A small-molecule ligand and the protein it binds are described below.
Small molecule (SMILES): N[C@@H](Cc1ccccc1)C(=O)O

Binding-site contacts:
Ligand atom CB contacts residue GLU41 of chain 2.E at 3.9 Å.
Ligand atom CA contacts residue LEU44 of chain 2.E at 3.6 Å (hydrophobic).
Ligand atom CB contacts residue TYR1 of chain 2.O at 3.1 Å (hydrophobic).
Ligand atom CZ contacts residue PRO47 of chain 2.E at 3.3 Å (hydrophobic).
Ligand atom CD1 contacts residue TYR1 of chain 2.O at 3.6 Å (hydrophobic).
Ligand atom N contacts residue ARG2 of chain 2.E at 3.9 Å.
Ligand atom N contacts residue LEU44 of chain 2.E at 2.7 Å (h-bond).
Ligand atom CE1 contacts residue TYR1 of chain 2.O at 4.2 Å (hydrophobic).
Ligand atom CD2 contacts residue PRO45 of chain 2.E at 3.4 Å (hydrophobic).
Ligand atom O contacts residue TYR1 of chain 2.O at 2.3 Å (h-bond).
Ligand atom N contacts residue PRO47 of chain 2.E at 4.3 Å.
Ligand atom CB contacts residue ASN42 of chain 2.E at 4.4 Å.
Ligand atom CD2 contacts residue PRO47 of chain 2.E at 3.8 Å (hydrophobic).
Ligand atom CE2 contacts residue PRO45 of chain 2.E at 3.2 Å (hydrophobic).
Ligand atom N contacts residue TYR1 of chain 2.O at 3.7 Å.
Ligand atom C contacts residue TYR1 of chain 2.O at 1.3 Å (hydrophobic).
Ligand atom O contacts residue GLU41 of chain 2.E at 3.8 Å.
Ligand atom CG contacts residue TYR1 of chain 2.O at 3.7 Å (hydrophobic).
Ligand atom O contacts residue CYS48 of chain 2.E at 2.9 Å (h-bond).
Ligand atom CB contacts residue LEU44 of chain 2.E at 3.6 Å (hydrophobic).
Ligand atom CG contacts residue LEU44 of chain 2.E at 4.1 Å (hydrophobic).
Ligand atom CD1 contacts residue PRO47 of chain 2.E at 4.3 Å (hydrophobic).
Ligand atom CE2 contacts residue PRO47 of chain 2.E at 3.3 Å (hydrophobic).
Ligand atom CD2 contacts residue LEU44 of chain 2.E at 3.6 Å (hydrophobic).
Ligand atom CA contacts residue GLU41 of chain 2.E at 3.0 Å.
Ligand atom C contacts residue PRO47 of chain 2.E at 4.3 Å (hydrophobic).
Ligand atom O contacts residue PRO47 of chain 2.E at 3.3 Å.
Ligand atom C contacts residue CYS48 of chain 2.E at 4.2 Å (hydrophobic).
Ligand atom CD2 contacts residue SER46 of chain 2.E at 3.5 Å.
Ligand atom O contacts residue SER46 of chain 2.E at 3.6 Å.
Ligand atom C contacts residue SER46 of chain 2.E at 4.3 Å.
Ligand atom CA contacts residue TYR1 of chain 2.O at 2.4 Å (hydrophobic).
Ligand atom CA contacts residue SER46 of chain 2.E at 4.0 Å.
Ligand atom CG contacts residue SER46 of chain 2.E at 4.2 Å.
Ligand atom CG contacts residue PRO47 of chain 2.E at 4.2 Å (hydrophobic).
Ligand atom C contacts residue GLU41 of chain 2.E at 3.9 Å.
Ligand atom CE1 contacts residue PRO47 of chain 2.E at 3.7 Å (hydrophobic).
Ligand atom CE2 contacts residue SER46 of chain 2.E at 3.6 Å.
Ligand atom N contacts residue GLU41 of chain 2.E at 2.8 Å (salt-bridge).
Ligand atom N contacts residue SER46 of chain 2.E at 2.7 Å (h-bond).

Sequence of chain 2.E:
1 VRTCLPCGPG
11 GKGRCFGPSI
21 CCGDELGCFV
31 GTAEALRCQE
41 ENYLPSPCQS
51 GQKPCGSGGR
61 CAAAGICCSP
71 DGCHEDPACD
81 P